This protein binds this small molecule.
Small molecule (SMILES): COc1cc(/C=C(\C#N)C(=O)Nc2nnc(C(F)(F)F)s2)ccc1O

Binding-site contacts:
Ligand atom C11 contacts residue VAL53 of chain 1.A at 4.0 Å (hydrophobic).
Ligand atom O15 contacts residue VAL66 of chain 1.A at 3.3 Å.
Ligand atom F24 contacts residue GLU55 of chain 1.A at 3.2 Å.
Ligand atom C17 contacts residue LEU45 of chain 1.A at 3.5 Å (hydrophobic).
Ligand atom C04 contacts residue PHE113 of chain 1.A at 3.8 Å (hydrophobic).
Ligand atom C07 contacts residue PHE113 of chain 1.A at 3.8 Å (hydrophobic).
Ligand atom S21 contacts residue VAL116 of chain 1.A at 3.5 Å (h-bond).
Ligand atom O05 contacts residue ASP175 of chain 1.A at 3.0 Å (salt-bridge).
Ligand atom C08 contacts residue ILE174 of chain 1.A at 3.8 Å (hydrophobic).
Ligand atom C03 contacts residue ASP175 of chain 1.A at 3.9 Å.
Ligand atom C04 contacts residue ILE174 of chain 1.A at 3.9 Å (hydrophobic).
Ligand atom N18 contacts residue LEU45 of chain 1.A at 3.8 Å.
Ligand atom O05 contacts residue GLU81 of chain 1.A at 3.9 Å.
Ligand atom F23 contacts residue VAL116 of chain 1.A at 3.1 Å.
Ligand atom C04 contacts residue ASP175 of chain 1.A at 3.4 Å.
Ligand atom F23 contacts residue HIS115 of chain 1.A at 3.6 Å.
Ligand atom O05 contacts residue PHE113 of chain 1.A at 3.7 Å.
Ligand atom O02 contacts residue LYS68 of chain 1.A at 3.1 Å (salt-bridge).
Ligand atom C10 contacts residue VAL66 of chain 1.A at 3.8 Å (hydrophobic).
Ligand atom O05 contacts residue LYS68 of chain 1.A at 2.7 Å (salt-bridge).
Ligand atom C20 contacts residue LEU45 of chain 1.A at 4.0 Å (hydrophobic).
Ligand atom N16 contacts residue LEU45 of chain 1.A at 3.9 Å.
Ligand atom N16 contacts residue MET163 of chain 1.A at 4.0 Å.
Ligand atom C12 contacts residue VAL53 of chain 1.A at 3.8 Å (hydrophobic).
Ligand atom F23 contacts residue ASN118 of chain 1.A at 3.1 Å.
Ligand atom F23 contacts residue ASN117 of chain 1.A at 3.2 Å.
Ligand atom F25 contacts residue ARG43 of chain 1.A at 3.6 Å.
Ligand atom F24 contacts residue HIS115 of chain 1.A at 3.1 Å.
Ligand atom C09 contacts residue ILE174 of chain 1.A at 3.6 Å (hydrophobic).
Ligand atom O02 contacts residue ASP175 of chain 1.A at 3.5 Å.
Ligand atom C04 contacts residue LYS68 of chain 1.A at 3.7 Å.
Ligand atom N19 contacts residue LEU45 of chain 1.A at 4.0 Å.
Ligand atom F24 contacts residue ARG43 of chain 1.A at 3.7 Å.
Ligand atom C06 contacts residue PHE113 of chain 1.A at 3.4 Å (hydrophobic).
Ligand atom C03 contacts residue LYS68 of chain 1.A at 3.8 Å.
Ligand atom C07 contacts residue ILE174 of chain 1.A at 3.8 Å (hydrophobic).
Ligand atom C01 contacts residue ASP175 of chain 1.A at 3.6 Å.
Ligand atom C01 contacts residue LYS68 of chain 1.A at 3.9 Å.
Ligand atom S21 contacts residue LEU45 of chain 1.A at 3.6 Å.
Ligand atom C06 contacts residue ILE174 of chain 1.A at 3.8 Å (hydrophobic).

Sequence of chain 1.A:
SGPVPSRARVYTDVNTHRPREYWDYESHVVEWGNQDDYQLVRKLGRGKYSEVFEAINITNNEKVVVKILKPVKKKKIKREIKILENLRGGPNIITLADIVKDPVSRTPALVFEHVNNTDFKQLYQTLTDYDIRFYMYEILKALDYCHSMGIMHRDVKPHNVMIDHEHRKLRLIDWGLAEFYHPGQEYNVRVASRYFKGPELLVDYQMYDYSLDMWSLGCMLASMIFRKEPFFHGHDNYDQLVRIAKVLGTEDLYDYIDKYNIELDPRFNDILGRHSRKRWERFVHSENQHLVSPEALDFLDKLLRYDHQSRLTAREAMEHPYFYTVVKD